Sequence of chain 1.C:
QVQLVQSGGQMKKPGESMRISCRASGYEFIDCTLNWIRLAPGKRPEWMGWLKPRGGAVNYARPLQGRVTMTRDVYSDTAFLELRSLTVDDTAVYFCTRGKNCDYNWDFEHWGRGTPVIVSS

The protein below binds the small molecule below.
Small molecule (SMILES): CC(=O)N[C@H]1[C@H](O[C@H]2[C@H](O)[C@@H](NC(C)=O)CO[C@@H]2CO)O[C@H](CO)[C@@H](O[C@@H]2O[C@H](CO[C@H]3O[C@H](CO[C@H]4O[C@H](CO)[C@@H](O)[C@H](O)[C@@H]4O)[C@@H](O)[C@H](O[C@H]4O[C@H](CO)[C@@H](O)[C@H](O)[C@@H]4O)[C@@H]3O)[C@@H](O)[C@H](O[C@H]3O[C@H](CO)[C@@H](O)[C@H](O)[C@@H]3O)[C@@H]2O)[C@@H]1O

Sequence of chain 1.I:
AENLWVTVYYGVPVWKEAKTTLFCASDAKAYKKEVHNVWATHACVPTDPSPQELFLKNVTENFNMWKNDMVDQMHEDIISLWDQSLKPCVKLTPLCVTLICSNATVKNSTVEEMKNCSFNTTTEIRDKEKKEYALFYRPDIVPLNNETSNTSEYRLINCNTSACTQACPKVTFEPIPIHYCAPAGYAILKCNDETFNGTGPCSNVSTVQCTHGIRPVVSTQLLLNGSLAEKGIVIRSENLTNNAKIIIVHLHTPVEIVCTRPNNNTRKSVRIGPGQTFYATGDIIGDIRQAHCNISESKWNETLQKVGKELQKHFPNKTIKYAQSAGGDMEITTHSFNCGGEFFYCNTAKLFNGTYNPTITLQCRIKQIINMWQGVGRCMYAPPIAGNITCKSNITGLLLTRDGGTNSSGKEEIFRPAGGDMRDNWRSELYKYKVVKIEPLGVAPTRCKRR

Binding-site contacts:
Ligand atom O6 contacts residue GLU174 of chain 1.I at 2.9 Å (salt-bridge).
Ligand atom O3 contacts residue GLU174 of chain 1.I at 3.9 Å.
Ligand atom O6 contacts residue GLY340 of chain 1.I at 3.9 Å.
Ligand atom O6 contacts residue TYR31 of chain 1.I at 3.7 Å.
Ligand atom C2 contacts residue ASN225 of chain 1.I at 2.5 Å.
Ligand atom C6 contacts residue GLU174 of chain 1.I at 3.4 Å.
Ligand atom O5 contacts residue ARG267 of chain 1.I at 3.7 Å.
Ligand atom C1 contacts residue SER406 of chain 1.I at 3.7 Å.
Ligand atom C2 contacts residue SER406 of chain 1.I at 4.2 Å.
Ligand atom O7 contacts residue SER406 of chain 1.I at 2.1 Å (h-bond).
Ligand atom O7 contacts residue ASN225 of chain 1.I at 3.7 Å.
Ligand atom O7 contacts residue LYS405 of chain 1.I at 3.2 Å (salt-bridge).
Ligand atom O4 contacts residue THR172 of chain 1.I at 3.3 Å (h-bond).
Ligand atom C6 contacts residue ARG267 of chain 1.I at 3.5 Å.
Ligand atom C1 contacts residue ASN225 of chain 1.I at 1.4 Å.
Ligand atom C7 contacts residue ASN225 of chain 1.I at 3.5 Å.
Ligand atom C8 contacts residue ASN338 of chain 1.I at 3.0 Å.
Ligand atom C5 contacts residue ARG267 of chain 1.I at 4.2 Å.
Ligand atom C7 contacts residue SER406 of chain 1.I at 3.1 Å.
Ligand atom O5 contacts residue ASN225 of chain 1.I at 2.4 Å (h-bond).
Ligand atom C6 contacts residue TYR31 of chain 1.I at 3.6 Å (hydrophobic).
Ligand atom N2 contacts residue PRO175 of chain 1.I at 4.1 Å.
Ligand atom C8 contacts residue SER406 of chain 1.I at 3.9 Å.
Ligand atom C5 contacts residue GLU174 of chain 1.I at 3.9 Å.
Ligand atom O6 contacts residue GLU34 of chain 1.I at 3.0 Å (salt-bridge).
Ligand atom C5 contacts residue ASN225 of chain 1.I at 3.6 Å.
Ligand atom O6 contacts residue ARG267 of chain 1.I at 2.3 Å (salt-bridge).
Ligand atom O6 contacts residue LYS33 of chain 1.I at 3.4 Å.
Ligand atom N2 contacts residue ASN225 of chain 1.I at 2.9 Å (h-bond).
Ligand atom O3 contacts residue GLN1 of chain 1.C at 4.0 Å.
Ligand atom C8 contacts residue VAL217 of chain 1.I at 4.0 Å (hydrophobic).
Ligand atom C4 contacts residue ASN225 of chain 1.I at 4.3 Å.
Ligand atom C8 contacts residue LEU224 of chain 1.I at 4.2 Å (hydrophobic).
Ligand atom C6 contacts residue GLU34 of chain 1.I at 3.5 Å.
Ligand atom C3 contacts residue LYS405 of chain 1.I at 4.2 Å.
Ligand atom C7 contacts residue ASN338 of chain 1.I at 4.2 Å.
Ligand atom C3 contacts residue ASN225 of chain 1.I at 3.8 Å.
Ligand atom O4 contacts residue TYR31 of chain 1.I at 4.2 Å.
Ligand atom C8 contacts residue PHE337 of chain 1.I at 4.0 Å (hydrophobic).
Ligand atom N2 contacts residue SER406 of chain 1.I at 4.0 Å.